Binding-site contacts:
Ligand atom OAP contacts residue ARG48 of chain 1.A at 3.0 Å (salt-bridge).
Ligand atom CAU contacts residue GLN49 of chain 1.A at 4.0 Å.
Ligand atom CAY contacts residue GLN49 of chain 1.A at 4.3 Å.
Ligand atom CAO contacts residue ARG48 of chain 1.A at 3.9 Å.
Ligand atom CAK contacts residue ASP41 of chain 1.A at 4.4 Å.
Ligand atom NBB contacts residue LEU45 of chain 1.A at 3.9 Å.
Ligand atom CAV contacts residue ARG48 of chain 1.A at 3.8 Å.
Ligand atom CBD contacts residue LEU45 of chain 1.A at 3.5 Å (hydrophobic).
Ligand atom CAZ contacts residue LEU45 of chain 1.A at 4.1 Å (hydrophobic).
Ligand atom CAR contacts residue ARG48 of chain 1.A at 3.5 Å.
Ligand atom CBC contacts residue LEU45 of chain 1.A at 3.9 Å (hydrophobic).
Ligand atom FAX contacts residue ARG48 of chain 1.A at 3.9 Å.
Ligand atom CAU contacts residue ARG48 of chain 1.A at 3.4 Å.
Ligand atom CBC contacts residue ARG48 of chain 1.A at 4.2 Å.
Ligand atom CBD contacts residue GLN49 of chain 1.A at 4.0 Å.
Ligand atom CBC contacts residue GLN49 of chain 1.A at 3.3 Å.
Ligand atom NBA contacts residue LEU45 of chain 1.A at 3.7 Å.
Ligand atom CAV contacts residue TYR38 of chain 1.A at 3.5 Å (hydrophobic).
Ligand atom NBB contacts residue GLN49 of chain 1.A at 3.9 Å.
Ligand atom CAT contacts residue ARG48 of chain 1.A at 3.6 Å.
Ligand atom NAQ contacts residue ARG48 of chain 1.A at 4.1 Å.
Ligand atom CAW contacts residue ARG48 of chain 1.A at 3.8 Å.
Ligand atom CAS contacts residue ARG48 of chain 1.A at 3.4 Å.
Ligand atom CAW contacts residue TYR38 of chain 1.A at 4.0 Å (hydrophobic).
Ligand atom CAY contacts residue ARG48 of chain 1.A at 4.2 Å.
Ligand atom CAU contacts residue TYR38 of chain 1.A at 4.5 Å (hydrophobic).
Ligand atom CAY contacts residue LEU45 of chain 1.A at 4.3 Å (hydrophobic).

Sequence of chain 1.A:
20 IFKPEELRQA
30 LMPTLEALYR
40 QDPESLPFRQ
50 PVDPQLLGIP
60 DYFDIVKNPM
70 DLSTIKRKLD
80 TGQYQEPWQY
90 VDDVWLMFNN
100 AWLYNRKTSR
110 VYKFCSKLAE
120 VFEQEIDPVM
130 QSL

This small molecule binds to this protein.
Small molecule (SMILES): COc1ccn2c(C(C)=O)cc(C(=O)Nc3cccc(-c4cnn(C)c4)c3F)c2c1